Binding-site contacts:
Ligand atom C9 contacts residue GLU275 of chain 1.B at 3.6 Å.
Ligand atom C23 contacts residue PHE283 of chain 1.B at 3.6 Å (hydrophobic).
Ligand atom C26 contacts residue LEU229 of chain 1.B at 3.5 Å (hydrophobic).
Ligand atom N1 contacts residue GLY279 of chain 1.B at 3.3 Å (h-bond).
Ligand atom C11 contacts residue VAL276 of chain 1.B at 3.9 Å (hydrophobic).
Ligand atom C12 contacts residue PHE283 of chain 1.B at 3.6 Å (hydrophobic).
Ligand atom O21 contacts residue PHE250 of chain 1.B at 3.7 Å.
Ligand atom N25 contacts residue ILE246 of chain 1.B at 3.7 Å.
Ligand atom C10 contacts residue VAL276 of chain 1.B at 3.8 Å (hydrophobic).
Ligand atom C2 contacts residue TYR247 of chain 1.B at 3.5 Å (hydrophobic).
Ligand atom C27 contacts residue VAL232 of chain 1.B at 3.7 Å (hydrophobic).
Ligand atom C7 contacts residue MET267 of chain 1.B at 3.7 Å (hydrophobic).
Ligand atom C2 contacts residue GLY279 of chain 1.B at 3.5 Å.
Ligand atom C10 contacts residue GLU275 of chain 1.B at 3.8 Å.
Ligand atom C22 contacts residue PHE283 of chain 1.B at 3.7 Å (hydrophobic).
Ligand atom C27 contacts residue SER231 of chain 1.B at 3.8 Å.
Ligand atom C11 contacts residue MET267 of chain 1.B at 3.8 Å (hydrophobic).
Ligand atom N14 contacts residue PHE250 of chain 1.B at 3.8 Å.
Ligand atom C11 contacts residue TYR247 of chain 1.B at 3.6 Å (hydrophobic).
Ligand atom C13 contacts residue PHE250 of chain 1.B at 3.6 Å (hydrophobic).
Ligand atom C9 contacts residue LYS272 of chain 1.B at 3.8 Å.
Ligand atom C4 contacts residue GLY279 of chain 1.B at 3.4 Å.
Ligand atom N3 contacts residue MET267 of chain 1.B at 3.8 Å.
Ligand atom N5 contacts residue GLY279 of chain 1.B at 3.5 Å.
Ligand atom N24 contacts residue PHE283 of chain 1.B at 3.6 Å.
Ligand atom C17 contacts residue HIS79 of chain 1.B at 3.9 Å.
Ligand atom O29 contacts residue GLN280 of chain 1.B at 2.8 Å (h-bond).
Ligand atom C8 contacts residue PRO266 of chain 1.B at 3.6 Å (hydrophobic).
Ligand atom C27 contacts residue ILE246 of chain 1.B at 3.5 Å (hydrophobic).
Ligand atom C8 contacts residue MET267 of chain 1.B at 3.6 Å (hydrophobic).
Ligand atom N24 contacts residue ILE246 of chain 1.B at 3.5 Å.
Ligand atom C15 contacts residue GLY279 of chain 1.B at 3.7 Å.
Ligand atom O21 contacts residue PHE283 of chain 1.B at 3.7 Å.
Ligand atom C9 contacts residue PRO266 of chain 1.B at 3.6 Å (hydrophobic).
Ligand atom C6 contacts residue MET267 of chain 1.B at 3.6 Å (hydrophobic).
Ligand atom N3 contacts residue GLY279 of chain 1.B at 3.8 Å.
Ligand atom C6 contacts residue GLY279 of chain 1.B at 3.6 Å.
Ligand atom C4 contacts residue MET267 of chain 1.B at 3.8 Å (hydrophobic).
Ligand atom C4 contacts residue TYR247 of chain 1.B at 3.6 Å (hydrophobic).
Ligand atom N3 contacts residue TYR247 of chain 1.B at 2.5 Å (h-bond).

This protein binds this small molecule.
Small molecule (SMILES): CN1NCC(C(=O)N2CCC2)=C1C(=O)NCCc1nc(-c2ccccc2)nn1C

Sequence of chain 1.B:
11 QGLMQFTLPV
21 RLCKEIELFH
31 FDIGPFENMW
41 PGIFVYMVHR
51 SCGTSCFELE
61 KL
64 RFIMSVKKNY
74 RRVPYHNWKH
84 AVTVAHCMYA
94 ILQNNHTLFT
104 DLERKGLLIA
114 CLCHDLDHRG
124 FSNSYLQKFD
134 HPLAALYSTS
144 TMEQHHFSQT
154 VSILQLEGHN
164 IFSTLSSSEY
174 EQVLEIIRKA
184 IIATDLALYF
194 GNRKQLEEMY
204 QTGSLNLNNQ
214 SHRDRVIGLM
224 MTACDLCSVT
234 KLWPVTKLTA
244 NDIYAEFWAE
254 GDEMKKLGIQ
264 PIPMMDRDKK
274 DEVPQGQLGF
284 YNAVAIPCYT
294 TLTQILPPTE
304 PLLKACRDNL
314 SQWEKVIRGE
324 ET